This protein binds this small molecule.
Small molecule (SMILES): C[C@H](O)CCO

Binding-site contacts:
Ligand atom O1 contacts residue VAL182 of chain 1.B at 3.1 Å (h-bond).
Ligand atom O1 contacts residue ARG179 of chain 1.B at 3.8 Å.
Ligand atom C1 contacts residue VAL182 of chain 1.B at 4.2 Å (hydrophobic).
Ligand atom C1 contacts residue GLN180 of chain 1.B at 4.1 Å.
Ligand atom O3 contacts residue GLU181 of chain 1.B at 4.2 Å.
Ligand atom O1 contacts residue SER147 of chain 1.B at 3.9 Å.
Ligand atom C3 contacts residue GLN180 of chain 1.B at 3.4 Å.
Ligand atom O1 contacts residue GLY145 of chain 1.B at 3.3 Å (h-bond).
Ligand atom O3 contacts residue GLY178 of chain 1.B at 3.2 Å (h-bond).
Ligand atom C1 contacts residue GLU181 of chain 1.B at 3.6 Å.
Ligand atom O3 contacts residue GLN180 of chain 1.B at 2.9 Å (h-bond).
Ligand atom C2 contacts residue ARG179 of chain 1.B at 3.3 Å.
Ligand atom C3 contacts residue GLU181 of chain 1.B at 3.7 Å.
Ligand atom O1 contacts residue GLN180 of chain 1.B at 4.3 Å.
Ligand atom O1 contacts residue GLU181 of chain 1.B at 3.4 Å.
Ligand atom C2 contacts residue GLN180 of chain 1.B at 2.9 Å.
Ligand atom C2 contacts residue GLU181 of chain 1.B at 2.7 Å.
Ligand atom C2 contacts residue VAL182 of chain 1.B at 4.2 Å (hydrophobic).
Ligand atom C1 contacts residue GLY145 of chain 1.B at 3.8 Å.
Ligand atom C1 contacts residue ARG179 of chain 1.B at 4.1 Å.
Ligand atom O3 contacts residue ARG179 of chain 1.B at 3.8 Å.
Ligand atom C3 contacts residue ARG179 of chain 1.B at 4.2 Å.
Ligand atom C3 contacts residue GLY178 of chain 1.B at 4.4 Å.

Sequence of chain 1.B:
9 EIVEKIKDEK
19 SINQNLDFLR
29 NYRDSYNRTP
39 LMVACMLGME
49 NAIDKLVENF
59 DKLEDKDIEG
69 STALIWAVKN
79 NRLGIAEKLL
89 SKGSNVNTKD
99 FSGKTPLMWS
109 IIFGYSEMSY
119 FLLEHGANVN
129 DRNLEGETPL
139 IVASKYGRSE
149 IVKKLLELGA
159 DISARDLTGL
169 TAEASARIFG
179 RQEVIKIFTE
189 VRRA